A protein and the small-molecule ligand that binds it are described below.
Small molecule (SMILES): OCCc1c[nH]c2ccccc12

Binding-site contacts:
Ligand atom C10 contacts residue TYR125 of chain 1.B at 3.5 Å (hydrophobic).
Ligand atom C2 contacts residue GLY7 of chain 1.B at 3.4 Å.
Ligand atom C6 contacts residue ASP132 of chain 1.B at 4.0 Å.
Ligand atom O1 contacts residue GLN147 of chain 1.B at 3.2 Å (h-bond).
Ligand atom C9 contacts residue TYR125 of chain 1.B at 3.8 Å (hydrophobic).
Ligand atom C2 contacts residue VAL143 of chain 1.B at 3.9 Å (hydrophobic).
Ligand atom C7 contacts residue ASP132 of chain 1.B at 3.8 Å.
Ligand atom C3 contacts residue VAL141 of chain 1.B at 3.5 Å (hydrophobic).
Ligand atom N1 contacts residue HIS43 of chain 1.B at 3.7 Å.
Ligand atom C9 contacts residue ATP1 of chain 1.G at 4.1 Å.
Ligand atom N1 contacts residue MET129 of chain 1.B at 3.7 Å.
Ligand atom C3 contacts residue MET129 of chain 1.B at 4.0 Å (hydrophobic).
Ligand atom C10 contacts residue GLN147 of chain 1.B at 3.4 Å.
Ligand atom C3 contacts residue GLY7 of chain 1.B at 3.5 Å.
Ligand atom N1 contacts residue ASP132 of chain 1.B at 2.9 Å (salt-bridge).
Ligand atom C3 contacts residue VAL143 of chain 1.B at 3.5 Å (hydrophobic).
Ligand atom C2 contacts residue SER6 of chain 1.B at 4.1 Å.
Ligand atom C2 contacts residue MET129 of chain 1.B at 3.9 Å (hydrophobic).
Ligand atom C4 contacts residue ILE133 of chain 1.B at 3.8 Å (hydrophobic).
Ligand atom C1 contacts residue MET129 of chain 1.B at 3.9 Å (hydrophobic).
Ligand atom C7 contacts residue VAL40 of chain 1.B at 3.8 Å (hydrophobic).
Ligand atom C3 contacts residue SER6 of chain 1.B at 3.5 Å.
Ligand atom C5 contacts residue MET129 of chain 1.B at 4.1 Å (hydrophobic).
Ligand atom C10 contacts residue ATP1 of chain 1.G at 3.9 Å.
Ligand atom C7 contacts residue HIS43 of chain 1.B at 3.5 Å.
Ligand atom O1 contacts residue TYR125 of chain 1.B at 2.6 Å (h-bond).
Ligand atom C9 contacts residue GLY7 of chain 1.B at 3.4 Å.
Ligand atom C5 contacts residue PHE5 of chain 1.B at 3.6 Å (hydrophobic).
Ligand atom C6 contacts residue MET129 of chain 1.B at 3.8 Å (hydrophobic).
Ligand atom C4 contacts residue SER6 of chain 1.B at 3.6 Å.
Ligand atom C4 contacts residue VAL141 of chain 1.B at 3.5 Å (hydrophobic).
Ligand atom C5 contacts residue GLY7 of chain 1.B at 4.0 Å.
Ligand atom C8 contacts residue GLY7 of chain 1.B at 3.6 Å.
Ligand atom N1 contacts residue VAL40 of chain 1.B at 3.9 Å.
Ligand atom C4 contacts residue GLY7 of chain 1.B at 3.8 Å.
Ligand atom O1 contacts residue MET129 of chain 1.B at 3.5 Å (h-bond).
Ligand atom C6 contacts residue GLY7 of chain 1.B at 4.0 Å.
Ligand atom C4 contacts residue PHE5 of chain 1.B at 3.8 Å (hydrophobic).
Ligand atom C5 contacts residue ILE133 of chain 1.B at 3.7 Å (hydrophobic).
Ligand atom C1 contacts residue GLY7 of chain 1.B at 3.6 Å.

Sequence of chain 1.B:
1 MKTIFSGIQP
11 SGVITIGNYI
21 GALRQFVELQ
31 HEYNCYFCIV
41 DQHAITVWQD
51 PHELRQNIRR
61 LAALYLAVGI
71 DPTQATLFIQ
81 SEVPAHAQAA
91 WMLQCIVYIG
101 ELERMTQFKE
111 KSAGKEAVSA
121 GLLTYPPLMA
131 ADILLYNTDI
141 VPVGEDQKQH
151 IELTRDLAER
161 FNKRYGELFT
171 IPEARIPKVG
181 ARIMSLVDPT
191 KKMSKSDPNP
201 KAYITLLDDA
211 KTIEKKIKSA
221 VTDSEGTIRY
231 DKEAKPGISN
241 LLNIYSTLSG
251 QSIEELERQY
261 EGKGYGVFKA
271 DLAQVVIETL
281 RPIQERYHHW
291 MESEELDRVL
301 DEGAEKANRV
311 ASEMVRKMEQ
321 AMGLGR